Sequence of chain 1.A:
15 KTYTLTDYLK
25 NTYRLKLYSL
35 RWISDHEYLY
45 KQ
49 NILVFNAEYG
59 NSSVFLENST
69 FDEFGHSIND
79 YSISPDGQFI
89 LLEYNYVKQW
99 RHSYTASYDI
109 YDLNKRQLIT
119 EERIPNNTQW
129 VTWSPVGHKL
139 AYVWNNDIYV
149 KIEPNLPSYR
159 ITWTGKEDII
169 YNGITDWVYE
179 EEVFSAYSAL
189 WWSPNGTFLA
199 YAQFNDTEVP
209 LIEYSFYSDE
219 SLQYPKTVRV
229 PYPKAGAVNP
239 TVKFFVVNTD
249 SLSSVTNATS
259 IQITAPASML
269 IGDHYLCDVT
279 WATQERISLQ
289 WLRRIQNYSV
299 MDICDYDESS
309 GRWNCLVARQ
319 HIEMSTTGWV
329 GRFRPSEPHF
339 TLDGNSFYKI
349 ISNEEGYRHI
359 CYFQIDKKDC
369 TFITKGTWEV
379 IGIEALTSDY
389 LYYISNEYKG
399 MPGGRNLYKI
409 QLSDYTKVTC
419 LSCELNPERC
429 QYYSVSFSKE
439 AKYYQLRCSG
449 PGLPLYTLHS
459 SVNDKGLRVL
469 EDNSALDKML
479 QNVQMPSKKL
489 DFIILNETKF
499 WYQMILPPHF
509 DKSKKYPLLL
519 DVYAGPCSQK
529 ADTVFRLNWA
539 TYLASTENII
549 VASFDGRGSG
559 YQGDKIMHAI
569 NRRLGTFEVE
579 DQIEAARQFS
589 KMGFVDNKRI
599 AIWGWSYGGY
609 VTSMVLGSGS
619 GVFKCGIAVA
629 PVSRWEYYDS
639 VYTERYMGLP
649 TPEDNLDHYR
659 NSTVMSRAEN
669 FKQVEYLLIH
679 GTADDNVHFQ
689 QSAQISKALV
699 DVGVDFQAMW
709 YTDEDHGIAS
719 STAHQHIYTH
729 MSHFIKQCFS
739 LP

A protein and the small-molecule ligand that binds it are described below.
Small molecule (SMILES): CC(=O)N[C@@H]1[C@@H](O)[C@H](O)[C@@H](CO)O[C@H]1O

Binding-site contacts:
Ligand atom O7 contacts residue SER61 of chain 1.A at 2.8 Å (h-bond).
Ligand atom C1 contacts residue ASN59 of chain 1.A at 1.4 Å.
Ligand atom C2 contacts residue ASN59 of chain 1.A at 2.3 Å.
Ligand atom O7 contacts residue SER60 of chain 1.A at 4.0 Å.
Ligand atom C8 contacts residue SER61 of chain 1.A at 3.6 Å.
Ligand atom C7 contacts residue SER61 of chain 1.A at 3.5 Å.
Ligand atom C3 contacts residue ASN59 of chain 1.A at 3.7 Å.
Ligand atom C7 contacts residue ASN59 of chain 1.A at 3.2 Å.
Ligand atom C8 contacts residue VAL52 of chain 1.A at 3.4 Å (hydrophobic).
Ligand atom C1 contacts residue ASN54 of chain 1.A at 4.3 Å.
Ligand atom N2 contacts residue ASN59 of chain 1.A at 2.9 Å (h-bond).
Ligand atom C4 contacts residue ASN59 of chain 1.A at 4.1 Å.
Ligand atom C8 contacts residue SER60 of chain 1.A at 4.0 Å.
Ligand atom O7 contacts residue ASN59 of chain 1.A at 3.5 Å (h-bond).
Ligand atom C8 contacts residue ASN59 of chain 1.A at 3.4 Å.
Ligand atom N2 contacts residue ASN54 of chain 1.A at 4.2 Å.
Ligand atom C8 contacts residue ASN54 of chain 1.A at 4.2 Å.
Ligand atom C8 contacts residue PHE53 of chain 1.A at 4.3 Å (hydrophobic).
Ligand atom C5 contacts residue ASN59 of chain 1.A at 3.7 Å.
Ligand atom O5 contacts residue ASN59 of chain 1.A at 2.4 Å (h-bond).
Ligand atom C1 contacts residue TYR57 of chain 1.A at 4.5 Å (hydrophobic).